This protein binds this small molecule.
Small molecule (SMILES): CC(=O)N[C@@H]1[C@@H](O)[C@H](O)[C@@H](CO)O[C@H]1O

Binding-site contacts:
Ligand atom O7 contacts residue ASN601 of chain 1.C at 3.5 Å (h-bond).
Ligand atom C7 contacts residue ASN601 of chain 1.C at 3.5 Å.
Ligand atom C7 contacts residue THR602 of chain 1.C at 3.4 Å.
Ligand atom C1 contacts residue ASN601 of chain 1.C at 1.4 Å.
Ligand atom O7 contacts residue THR602 of chain 1.C at 2.7 Å (h-bond).
Ligand atom C2 contacts residue ASN601 of chain 1.C at 2.5 Å.
Ligand atom N2 contacts residue ASN601 of chain 1.C at 3.0 Å (h-bond).
Ligand atom O5 contacts residue ASN601 of chain 1.C at 2.3 Å (h-bond).
Ligand atom C4 contacts residue ASN601 of chain 1.C at 4.2 Å.
Ligand atom C5 contacts residue ASN601 of chain 1.C at 3.7 Å.
Ligand atom N2 contacts residue THR602 of chain 1.C at 4.5 Å.
Ligand atom C8 contacts residue THR602 of chain 1.C at 3.6 Å.
Ligand atom C3 contacts residue ASN601 of chain 1.C at 3.8 Å.

Sequence of chain 1.C:
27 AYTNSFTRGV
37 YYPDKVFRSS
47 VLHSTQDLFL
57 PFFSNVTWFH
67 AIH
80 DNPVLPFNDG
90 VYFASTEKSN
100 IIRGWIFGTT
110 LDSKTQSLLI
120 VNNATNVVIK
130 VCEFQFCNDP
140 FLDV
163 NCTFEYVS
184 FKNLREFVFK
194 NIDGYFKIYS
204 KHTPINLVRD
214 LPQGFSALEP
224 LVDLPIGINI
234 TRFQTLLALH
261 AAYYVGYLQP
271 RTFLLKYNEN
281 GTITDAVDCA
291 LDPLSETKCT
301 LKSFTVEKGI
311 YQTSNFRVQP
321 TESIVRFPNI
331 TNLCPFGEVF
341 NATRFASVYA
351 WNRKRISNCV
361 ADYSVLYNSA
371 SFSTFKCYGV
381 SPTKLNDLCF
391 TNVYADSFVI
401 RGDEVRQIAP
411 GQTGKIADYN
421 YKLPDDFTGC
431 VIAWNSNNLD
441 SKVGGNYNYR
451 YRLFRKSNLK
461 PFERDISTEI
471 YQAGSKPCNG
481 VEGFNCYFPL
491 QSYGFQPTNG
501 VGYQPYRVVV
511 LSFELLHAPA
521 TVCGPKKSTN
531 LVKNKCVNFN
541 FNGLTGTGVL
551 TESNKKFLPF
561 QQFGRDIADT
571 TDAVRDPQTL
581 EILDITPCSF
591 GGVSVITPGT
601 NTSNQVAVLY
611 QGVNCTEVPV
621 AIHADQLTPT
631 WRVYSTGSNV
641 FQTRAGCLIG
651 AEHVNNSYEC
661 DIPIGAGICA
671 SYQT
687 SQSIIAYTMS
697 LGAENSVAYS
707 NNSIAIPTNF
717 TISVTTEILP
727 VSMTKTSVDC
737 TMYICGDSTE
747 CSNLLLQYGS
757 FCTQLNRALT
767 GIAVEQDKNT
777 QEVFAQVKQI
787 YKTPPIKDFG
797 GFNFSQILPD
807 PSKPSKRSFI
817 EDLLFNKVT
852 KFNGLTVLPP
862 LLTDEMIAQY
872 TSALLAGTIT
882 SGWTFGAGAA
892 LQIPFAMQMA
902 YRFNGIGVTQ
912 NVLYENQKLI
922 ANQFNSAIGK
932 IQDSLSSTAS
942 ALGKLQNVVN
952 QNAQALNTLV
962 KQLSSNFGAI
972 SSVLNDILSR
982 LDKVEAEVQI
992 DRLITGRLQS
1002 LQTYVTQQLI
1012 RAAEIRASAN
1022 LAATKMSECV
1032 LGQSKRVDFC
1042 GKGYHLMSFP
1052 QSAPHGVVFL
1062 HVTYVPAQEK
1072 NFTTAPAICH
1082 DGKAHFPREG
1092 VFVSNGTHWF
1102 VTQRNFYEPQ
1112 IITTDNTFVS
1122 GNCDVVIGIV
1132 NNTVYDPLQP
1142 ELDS